Binding-site contacts:
Ligand atom CAB contacts residue PHE321 of chain 1.D at 3.9 Å (hydrophobic).
Ligand atom NAN contacts residue ASP144 of chain 1.D at 3.1 Å (salt-bridge).
Ligand atom CAG contacts residue PHE320 of chain 1.D at 4.1 Å (hydrophobic).
Ligand atom CAH contacts residue PHE224 of chain 1.D at 3.5 Å (hydrophobic).
Ligand atom NAN contacts residue ASN343 of chain 1.D at 3.1 Å (h-bond).
Ligand atom OAM contacts residue TYR347 of chain 1.D at 3.9 Å.
Ligand atom CAC contacts residue SER238 of chain 1.D at 3.9 Å.
Ligand atom CAD contacts residue ASN324 of chain 1.D at 4.2 Å.
Ligand atom CAI contacts residue ASP144 of chain 1.D at 3.2 Å.
Ligand atom OAM contacts residue ASP144 of chain 1.D at 2.3 Å (salt-bridge).
Ligand atom CAI contacts residue ASN343 of chain 1.D at 4.0 Å.
Ligand atom OAL contacts residue SER238 of chain 1.D at 2.8 Å (h-bond).
Ligand atom CAG contacts residue TYR339 of chain 1.D at 3.9 Å (hydrophobic).
Ligand atom OAM contacts residue ASN343 of chain 1.D at 3.8 Å.
Ligand atom OAM contacts residue VAL148 of chain 1.D at 4.0 Å.
Ligand atom NAN contacts residue TYR347 of chain 1.D at 4.1 Å.
Ligand atom CAC contacts residue SER234 of chain 1.D at 4.0 Å.
Ligand atom OAL contacts residue PHE321 of chain 1.D at 4.1 Å.
Ligand atom CAO contacts residue PHE224 of chain 1.D at 4.1 Å (hydrophobic).
Ligand atom CAJ contacts residue PHE320 of chain 1.D at 3.8 Å (hydrophobic).
Ligand atom CAF contacts residue ASP144 of chain 1.D at 4.2 Å.
Ligand atom CAD contacts residue SER234 of chain 1.D at 3.7 Å.
Ligand atom CAH contacts residue PHE320 of chain 1.D at 4.2 Å (hydrophobic).
Ligand atom CAA contacts residue VAL148 of chain 1.D at 3.6 Å (hydrophobic).
Ligand atom CAO contacts residue ASN343 of chain 1.D at 3.9 Å.
Ligand atom CAB contacts residue VAL148 of chain 1.D at 3.6 Å (hydrophobic).
Ligand atom CAJ contacts residue ASN343 of chain 1.D at 4.0 Å.
Ligand atom CAH contacts residue TYR339 of chain 1.D at 3.7 Å (hydrophobic).
Ligand atom OAL contacts residue SER234 of chain 1.D at 3.3 Å (h-bond).
Ligand atom CAO contacts residue ASP144 of chain 1.D at 4.0 Å.
Ligand atom CAC contacts residue PHE321 of chain 1.D at 4.0 Å (hydrophobic).
Ligand atom CAJ contacts residue ASP144 of chain 1.D at 3.3 Å.
Ligand atom OAL contacts residue SER235 of chain 1.D at 4.1 Å.
Ligand atom OAK contacts residue SER234 of chain 1.D at 2.6 Å (h-bond).
Ligand atom OAK contacts residue ASN324 of chain 1.D at 3.7 Å.
Ligand atom CAE contacts residue PHE320 of chain 1.D at 4.2 Å (hydrophobic).
Ligand atom CAF contacts residue PHE320 of chain 1.D at 4.0 Å (hydrophobic).
Ligand atom CAG contacts residue PHE224 of chain 1.D at 3.6 Å (hydrophobic).
Ligand atom CAB contacts residue SER238 of chain 1.D at 4.2 Å.
Ligand atom CAC contacts residue VAL145 of chain 1.D at 4.2 Å (hydrophobic).

Sequence of chain 1.D:
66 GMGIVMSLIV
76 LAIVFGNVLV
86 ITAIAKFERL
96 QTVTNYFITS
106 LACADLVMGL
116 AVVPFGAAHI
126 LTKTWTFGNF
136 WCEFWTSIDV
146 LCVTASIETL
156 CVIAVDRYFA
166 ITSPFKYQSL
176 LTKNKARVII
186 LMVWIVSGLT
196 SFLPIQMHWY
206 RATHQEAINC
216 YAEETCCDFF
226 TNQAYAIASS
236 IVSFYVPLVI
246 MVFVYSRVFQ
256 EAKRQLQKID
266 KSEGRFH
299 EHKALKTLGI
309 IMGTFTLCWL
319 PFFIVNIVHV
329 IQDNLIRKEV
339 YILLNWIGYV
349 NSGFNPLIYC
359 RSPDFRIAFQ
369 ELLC

A protein and the small-molecule ligand that binds it are described below.
Small molecule (SMILES): CN[C@@H]1CCc2c(ccc(O)c2O)[C@H]1O